Binding-site contacts:
Ligand atom C2 contacts residue THR333 of chain 1.B at 3.6 Å.
Ligand atom C6 contacts residue GLN441 of chain 1.B at 3.7 Å.
Ligand atom O6 contacts residue GLY413 of chain 1.B at 3.6 Å.
Ligand atom C3' contacts residue ASP364 of chain 1.B at 3.4 Å.
Ligand atom O3' contacts residue SER68 of chain 1.B at 2.6 Å (h-bond).
Ligand atom C8 contacts residue MET70 of chain 1.B at 3.5 Å (hydrophobic).
Ligand atom N1 contacts residue GLN441 of chain 1.B at 2.8 Å (h-bond).
Ligand atom O1P contacts residue SER329 of chain 1.B at 2.9 Å (h-bond).
Ligand atom O3' contacts residue ASP364 of chain 1.B at 2.5 Å (salt-bridge).
Ligand atom O3' contacts residue ARG322 of chain 1.B at 3.5 Å (salt-bridge).
Ligand atom C5' contacts residue MET70 of chain 1.B at 3.7 Å (hydrophobic).
Ligand atom C3' contacts residue SER68 of chain 1.B at 3.4 Å.
Ligand atom P contacts residue TYR411 of chain 1.B at 3.7 Å.
Ligand atom O1P contacts residue SER388 of chain 1.B at 3.6 Å.
Ligand atom O3P contacts residue TYR411 of chain 1.B at 2.6 Å (h-bond).
Ligand atom O2P contacts residue GLY387 of chain 1.B at 2.8 Å (h-bond).
Ligand atom N3 contacts residue CYS331 of chain 1.B at 3.5 Å.
Ligand atom O1P contacts residue GLY328 of chain 1.B at 3.3 Å.
Ligand atom N7 contacts residue GLY413 of chain 1.B at 3.6 Å.
Ligand atom O2' contacts residue ASP364 of chain 1.B at 2.6 Å (salt-bridge).
Ligand atom O6 contacts residue GLY442 of chain 1.B at 3.3 Å.
Ligand atom O1P contacts residue GLY365 of chain 1.B at 3.7 Å.
Ligand atom C2' contacts residue ASP364 of chain 1.B at 3.5 Å.
Ligand atom N7 contacts residue MET414 of chain 1.B at 3.0 Å (h-bond).
Ligand atom C2 contacts residue CYS331 of chain 1.B at 3.3 Å (hydrophobic).
Ligand atom O2' contacts residue ARG322 of chain 1.B at 3.4 Å (salt-bridge).
Ligand atom C2 contacts residue GLN441 of chain 1.B at 3.5 Å.
Ligand atom O6 contacts residue SER416 of chain 1.B at 3.5 Å (h-bond).
Ligand atom O6 contacts residue MET414 of chain 1.B at 3.3 Å (h-bond).
Ligand atom O6 contacts residue GLY415 of chain 1.B at 2.8 Å (h-bond).
Ligand atom P contacts residue SER388 of chain 1.B at 3.6 Å.
Ligand atom O1P contacts residue GLY366 of chain 1.B at 2.9 Å (h-bond).
Ligand atom O3P contacts residue SER329 of chain 1.B at 2.6 Å (h-bond).
Ligand atom C4' contacts residue ASP364 of chain 1.B at 3.4 Å.
Ligand atom O3P contacts residue SER388 of chain 1.B at 2.8 Å (h-bond).
Ligand atom P contacts residue SER329 of chain 1.B at 3.7 Å.
Ligand atom O5' contacts residue GLY328 of chain 1.B at 3.4 Å.
Ligand atom O5' contacts residue GLY365 of chain 1.B at 3.3 Å.
Ligand atom O2P contacts residue SER388 of chain 1.B at 3.3 Å (h-bond).
Ligand atom C6 contacts residue GLY415 of chain 1.B at 3.6 Å.

Sequence of chain 1.B:
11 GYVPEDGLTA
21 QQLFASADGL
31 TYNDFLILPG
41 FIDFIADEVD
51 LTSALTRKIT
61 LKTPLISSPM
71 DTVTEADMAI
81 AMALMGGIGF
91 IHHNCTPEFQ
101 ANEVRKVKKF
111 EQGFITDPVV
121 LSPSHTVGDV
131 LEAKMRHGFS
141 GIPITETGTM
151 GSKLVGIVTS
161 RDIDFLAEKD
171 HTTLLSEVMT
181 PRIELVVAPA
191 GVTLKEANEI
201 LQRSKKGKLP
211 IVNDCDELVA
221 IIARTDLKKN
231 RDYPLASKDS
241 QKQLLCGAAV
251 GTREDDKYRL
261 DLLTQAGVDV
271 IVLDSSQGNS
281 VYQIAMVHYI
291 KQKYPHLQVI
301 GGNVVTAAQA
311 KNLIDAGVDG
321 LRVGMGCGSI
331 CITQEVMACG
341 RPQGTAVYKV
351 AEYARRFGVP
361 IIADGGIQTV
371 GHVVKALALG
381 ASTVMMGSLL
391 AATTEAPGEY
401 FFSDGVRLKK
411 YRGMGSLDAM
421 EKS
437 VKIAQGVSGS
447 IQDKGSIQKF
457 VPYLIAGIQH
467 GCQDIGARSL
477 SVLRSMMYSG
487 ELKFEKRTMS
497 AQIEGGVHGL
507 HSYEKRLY

The small molecule below binds the protein below.
Small molecule (SMILES): O=c1[nH]cnc2c1ncn2[C@@H]1O[C@H](COP(=O)(O)O)[C@@H](O)[C@H]1O